This small molecule binds to this protein.
Small molecule (SMILES): CC(=O)N[C@@H]1[C@@H](O)[C@H](O)[C@@H](CO)O[C@H]1O

Binding-site contacts:
Ligand atom C7 contacts residue ASN405 of chain 1.C at 3.2 Å.
Ligand atom C5 contacts residue MET402 of chain 1.C at 3.8 Å (hydrophobic).
Ligand atom C5 contacts residue ASN405 of chain 1.C at 3.7 Å.
Ligand atom C2 contacts residue LYS403 of chain 1.C at 3.3 Å.
Ligand atom C7 contacts residue LYS403 of chain 1.C at 3.0 Å.
Ligand atom O5 contacts residue ASN405 of chain 1.C at 2.4 Å (h-bond).
Ligand atom O7 contacts residue LYS403 of chain 1.C at 3.8 Å.
Ligand atom C1 contacts residue ASN405 of chain 1.C at 1.4 Å.
Ligand atom N2 contacts residue ASN405 of chain 1.C at 2.9 Å (h-bond).
Ligand atom O5 contacts residue LYS403 of chain 1.C at 4.4 Å.
Ligand atom C2 contacts residue ASN405 of chain 1.C at 2.5 Å.
Ligand atom C4 contacts residue ASN405 of chain 1.C at 4.2 Å.
Ligand atom C1 contacts residue LYS403 of chain 1.C at 3.0 Å.
Ligand atom C3 contacts residue LYS403 of chain 1.C at 3.9 Å.
Ligand atom C8 contacts residue LYS403 of chain 1.C at 3.2 Å.
Ligand atom C1 contacts residue MET402 of chain 1.C at 3.4 Å (hydrophobic).
Ligand atom C2 contacts residue MET402 of chain 1.C at 4.4 Å (hydrophobic).
Ligand atom O5 contacts residue MET402 of chain 1.C at 3.8 Å.
Ligand atom C3 contacts residue MET402 of chain 1.C at 4.4 Å (hydrophobic).
Ligand atom C3 contacts residue ASN405 of chain 1.C at 3.8 Å.
Ligand atom N2 contacts residue LYS403 of chain 1.C at 2.6 Å (salt-bridge).
Ligand atom O3 contacts residue LYS403 of chain 1.C at 4.0 Å.
Ligand atom O7 contacts residue ASN405 of chain 1.C at 3.2 Å (h-bond).
Ligand atom C8 contacts residue ASN405 of chain 1.C at 4.4 Å.

Sequence of chain 1.C:
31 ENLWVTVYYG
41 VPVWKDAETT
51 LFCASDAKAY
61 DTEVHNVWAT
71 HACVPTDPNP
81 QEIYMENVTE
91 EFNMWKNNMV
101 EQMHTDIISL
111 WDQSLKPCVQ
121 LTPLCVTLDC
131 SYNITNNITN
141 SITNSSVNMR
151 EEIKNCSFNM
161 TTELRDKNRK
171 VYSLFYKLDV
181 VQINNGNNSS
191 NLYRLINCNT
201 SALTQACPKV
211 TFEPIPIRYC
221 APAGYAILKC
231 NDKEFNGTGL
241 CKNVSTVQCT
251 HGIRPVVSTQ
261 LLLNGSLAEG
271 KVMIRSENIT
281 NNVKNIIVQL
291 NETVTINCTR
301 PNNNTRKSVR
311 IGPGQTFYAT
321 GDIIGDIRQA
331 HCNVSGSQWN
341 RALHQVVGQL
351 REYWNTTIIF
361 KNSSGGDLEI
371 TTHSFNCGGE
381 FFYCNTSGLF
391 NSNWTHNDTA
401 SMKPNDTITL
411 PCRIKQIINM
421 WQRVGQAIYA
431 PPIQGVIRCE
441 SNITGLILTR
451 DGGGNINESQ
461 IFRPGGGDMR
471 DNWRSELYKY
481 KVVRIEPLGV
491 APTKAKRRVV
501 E